Sequence of chain 1.B:
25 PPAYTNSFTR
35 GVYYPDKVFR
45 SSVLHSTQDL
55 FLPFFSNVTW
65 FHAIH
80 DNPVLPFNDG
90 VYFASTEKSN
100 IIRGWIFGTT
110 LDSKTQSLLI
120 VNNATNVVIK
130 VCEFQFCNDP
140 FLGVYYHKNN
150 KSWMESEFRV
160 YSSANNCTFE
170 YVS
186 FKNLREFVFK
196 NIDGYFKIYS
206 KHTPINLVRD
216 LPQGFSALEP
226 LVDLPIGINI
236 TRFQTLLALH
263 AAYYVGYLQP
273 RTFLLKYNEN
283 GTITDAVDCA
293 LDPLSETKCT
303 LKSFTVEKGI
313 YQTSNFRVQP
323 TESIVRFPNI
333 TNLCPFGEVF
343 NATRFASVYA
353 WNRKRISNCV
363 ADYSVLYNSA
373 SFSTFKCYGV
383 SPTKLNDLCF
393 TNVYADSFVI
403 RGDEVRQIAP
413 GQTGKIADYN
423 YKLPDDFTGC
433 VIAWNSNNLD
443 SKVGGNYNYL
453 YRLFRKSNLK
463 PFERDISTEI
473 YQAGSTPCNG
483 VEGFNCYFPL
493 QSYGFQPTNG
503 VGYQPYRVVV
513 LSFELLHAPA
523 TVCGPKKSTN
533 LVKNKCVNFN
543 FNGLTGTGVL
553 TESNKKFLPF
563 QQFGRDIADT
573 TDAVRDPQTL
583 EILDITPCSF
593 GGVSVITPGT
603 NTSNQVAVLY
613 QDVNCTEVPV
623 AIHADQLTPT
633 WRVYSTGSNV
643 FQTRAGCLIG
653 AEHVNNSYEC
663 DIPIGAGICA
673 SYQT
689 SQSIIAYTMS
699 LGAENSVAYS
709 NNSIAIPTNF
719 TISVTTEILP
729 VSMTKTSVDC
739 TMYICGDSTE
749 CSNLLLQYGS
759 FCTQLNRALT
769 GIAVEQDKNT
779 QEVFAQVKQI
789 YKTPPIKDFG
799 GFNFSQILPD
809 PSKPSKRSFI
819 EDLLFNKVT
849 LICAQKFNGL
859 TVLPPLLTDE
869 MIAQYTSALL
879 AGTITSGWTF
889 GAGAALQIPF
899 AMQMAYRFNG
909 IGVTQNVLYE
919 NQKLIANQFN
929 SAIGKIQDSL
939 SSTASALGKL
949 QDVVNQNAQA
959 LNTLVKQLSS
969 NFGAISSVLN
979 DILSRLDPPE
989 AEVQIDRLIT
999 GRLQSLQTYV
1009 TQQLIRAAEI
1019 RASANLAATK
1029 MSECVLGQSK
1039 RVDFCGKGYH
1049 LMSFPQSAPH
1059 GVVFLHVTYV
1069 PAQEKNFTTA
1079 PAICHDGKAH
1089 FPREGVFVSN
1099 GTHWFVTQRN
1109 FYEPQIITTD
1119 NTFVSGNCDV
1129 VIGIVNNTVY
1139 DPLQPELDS

Binding-site contacts:
Ligand atom C8 contacts residue LYS558 of chain 1.B at 4.5 Å.

This small molecule binds to this protein.
Small molecule (SMILES): CC(=O)N[C@@H]1[C@@H](O)[C@H](O)[C@@H](CO)O[C@H]1O